Sequence of chain 1.H:
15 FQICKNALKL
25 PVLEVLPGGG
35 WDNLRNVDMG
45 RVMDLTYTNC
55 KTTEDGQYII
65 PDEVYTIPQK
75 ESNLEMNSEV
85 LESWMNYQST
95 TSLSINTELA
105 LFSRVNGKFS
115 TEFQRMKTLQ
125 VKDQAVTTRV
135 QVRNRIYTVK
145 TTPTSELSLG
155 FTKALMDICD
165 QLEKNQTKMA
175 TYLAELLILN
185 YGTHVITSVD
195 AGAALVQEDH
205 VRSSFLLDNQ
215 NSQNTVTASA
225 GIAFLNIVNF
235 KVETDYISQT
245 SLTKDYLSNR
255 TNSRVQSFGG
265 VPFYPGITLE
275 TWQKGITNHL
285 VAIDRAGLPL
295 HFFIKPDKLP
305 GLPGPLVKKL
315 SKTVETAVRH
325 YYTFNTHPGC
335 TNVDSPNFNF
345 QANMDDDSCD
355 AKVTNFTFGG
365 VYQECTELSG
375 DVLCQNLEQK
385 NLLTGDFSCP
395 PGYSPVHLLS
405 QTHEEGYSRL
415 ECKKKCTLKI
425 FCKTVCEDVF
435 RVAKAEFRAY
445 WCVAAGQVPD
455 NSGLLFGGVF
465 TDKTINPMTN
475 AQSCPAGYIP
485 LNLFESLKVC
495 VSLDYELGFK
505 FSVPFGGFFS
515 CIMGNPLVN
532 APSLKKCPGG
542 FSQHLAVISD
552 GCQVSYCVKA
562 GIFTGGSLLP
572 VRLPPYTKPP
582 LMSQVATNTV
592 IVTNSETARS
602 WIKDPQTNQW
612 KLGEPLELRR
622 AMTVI

Binding-site contacts:
Ligand atom C5 contacts residue ASP249 of chain 1.G at 4.5 Å.
Ligand atom C6 contacts residue ASP249 of chain 1.G at 3.3 Å.
Ligand atom O7 contacts residue SER252 of chain 1.G at 2.3 Å (h-bond).
Ligand atom C2 contacts residue SER252 of chain 1.G at 4.1 Å.
Ligand atom C8 contacts residue ASN218 of chain 1.H at 3.9 Å.
Ligand atom O7 contacts residue ASN218 of chain 1.H at 4.3 Å.
Ligand atom C1 contacts residue PHE209 of chain 1.G at 4.0 Å (hydrophobic).
Ligand atom O5 contacts residue PHE209 of chain 1.G at 4.0 Å.
Ligand atom N2 contacts residue SER252 of chain 1.G at 4.2 Å.
Ligand atom C7 contacts residue SER252 of chain 1.G at 3.5 Å.
Ligand atom C4 contacts residue ASN253 of chain 1.G at 4.2 Å.
Ligand atom O5 contacts residue ASN253 of chain 1.G at 2.4 Å (h-bond).
Ligand atom C8 contacts residue ARG206 of chain 1.G at 3.5 Å.
Ligand atom C1 contacts residue ASP249 of chain 1.G at 4.2 Å.
Ligand atom C1 contacts residue ASN253 of chain 1.G at 1.4 Å.
Ligand atom C7 contacts residue ASN253 of chain 1.G at 3.5 Å.
Ligand atom C8 contacts residue ASN253 of chain 1.G at 4.1 Å.
Ligand atom O5 contacts residue ASP249 of chain 1.G at 4.0 Å.
Ligand atom O6 contacts residue ASP249 of chain 1.G at 3.2 Å (salt-bridge).
Ligand atom C2 contacts residue ASN253 of chain 1.G at 2.5 Å.
Ligand atom C8 contacts residue SER252 of chain 1.G at 3.9 Å.
Ligand atom C3 contacts residue ASN253 of chain 1.G at 3.8 Å.
Ligand atom C5 contacts residue ASN253 of chain 1.G at 3.7 Å.
Ligand atom O7 contacts residue ASN253 of chain 1.G at 3.6 Å.
Ligand atom N2 contacts residue ASN253 of chain 1.G at 2.9 Å (h-bond).

Sequence of chain 1.G:
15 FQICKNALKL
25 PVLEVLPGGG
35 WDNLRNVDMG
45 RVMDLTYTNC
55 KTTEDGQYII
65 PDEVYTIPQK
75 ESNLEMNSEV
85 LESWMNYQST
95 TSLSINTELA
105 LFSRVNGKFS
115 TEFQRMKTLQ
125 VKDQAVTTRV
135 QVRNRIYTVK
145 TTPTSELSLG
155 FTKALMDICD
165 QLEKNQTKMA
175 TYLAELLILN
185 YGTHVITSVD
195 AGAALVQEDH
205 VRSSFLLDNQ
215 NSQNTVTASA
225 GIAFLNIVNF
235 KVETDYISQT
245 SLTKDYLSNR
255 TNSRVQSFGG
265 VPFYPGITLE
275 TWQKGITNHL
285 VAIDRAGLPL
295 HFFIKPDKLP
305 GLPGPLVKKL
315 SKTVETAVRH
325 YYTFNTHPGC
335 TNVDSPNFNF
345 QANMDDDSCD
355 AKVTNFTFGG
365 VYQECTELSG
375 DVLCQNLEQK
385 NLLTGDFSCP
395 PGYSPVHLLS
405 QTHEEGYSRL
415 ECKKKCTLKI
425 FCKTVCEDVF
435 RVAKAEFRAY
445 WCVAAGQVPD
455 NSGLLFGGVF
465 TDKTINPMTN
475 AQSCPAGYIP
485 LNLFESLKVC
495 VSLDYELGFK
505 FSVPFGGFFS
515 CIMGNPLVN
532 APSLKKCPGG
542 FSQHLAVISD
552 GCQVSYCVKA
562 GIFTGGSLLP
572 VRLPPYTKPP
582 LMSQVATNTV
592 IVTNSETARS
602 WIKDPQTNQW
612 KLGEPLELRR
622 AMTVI

The small molecule below binds the protein below.
Small molecule (SMILES): CC(=O)N[C@@H]1[C@@H](O)[C@H](O)[C@@H](CO)O[C@H]1O